Binding-site contacts:
Ligand atom O45 contacts residue LYS54 of chain 1.A at 2.8 Å (salt-bridge).
Ligand atom O8 contacts residue TYR100 of chain 1.A at 3.7 Å.
Ligand atom C42 contacts residue TYR175 of chain 1.A at 3.3 Å (hydrophobic).
Ligand atom C37 contacts residue ASN150 of chain 1.A at 3.5 Å.
Ligand atom C42 contacts residue ASP145 of chain 1.A at 3.5 Å.
Ligand atom N9 contacts residue MET101 of chain 1.A at 3.1 Å (h-bond).
Ligand atom O8 contacts residue MET101 of chain 1.A at 2.8 Å (h-bond).
Ligand atom C37 contacts residue ASP163 of chain 1.A at 3.7 Å.
Ligand atom C11 contacts residue ALA102 of chain 1.A at 3.4 Å (hydrophobic).
Ligand atom C39 contacts residue PHE37 of chain 1.A at 3.7 Å (hydrophobic).
Ligand atom C25 contacts residue VAL40 of chain 1.A at 3.5 Å (hydrophobic).
Ligand atom C11 contacts residue MET101 of chain 1.A at 3.1 Å (hydrophobic).
Ligand atom C33 contacts residue ASN150 of chain 1.A at 3.2 Å.
Ligand atom C36 contacts residue ASP163 of chain 1.A at 3.4 Å.
Ligand atom N6 contacts residue LEU152 of chain 1.A at 3.4 Å.
Ligand atom C2 contacts residue LEU32 of chain 1.A at 3.7 Å (hydrophobic).
Ligand atom C27 contacts residue THR34 of chain 1.A at 3.7 Å.
Ligand atom C11 contacts residue GLY104 of chain 1.A at 3.6 Å.
Ligand atom C26 contacts residue VAL40 of chain 1.A at 3.4 Å (hydrophobic).
Ligand atom C7 contacts residue LEU152 of chain 1.A at 3.5 Å (hydrophobic).
Ligand atom O44 contacts residue LYS54 of chain 1.A at 2.8 Å (salt-bridge).
Ligand atom N6 contacts residue ALA52 of chain 1.A at 3.6 Å.
Ligand atom C30 contacts residue ASP163 of chain 1.A at 3.4 Å.
Ligand atom C7 contacts residue ALA52 of chain 1.A at 3.4 Å (hydrophobic).
Ligand atom C23 contacts residue ASN103 of chain 1.A at 3.7 Å.
Ligand atom C11 contacts residue TYR100 of chain 1.A at 3.6 Å (hydrophobic).
Ligand atom C27 contacts residue GLY35 of chain 1.A at 3.7 Å.
Ligand atom C12 contacts residue ALA102 of chain 1.A at 3.4 Å (hydrophobic).
Ligand atom C34 contacts residue LYS54 of chain 1.A at 3.5 Å.
Ligand atom C10 contacts residue MET101 of chain 1.A at 3.5 Å (hydrophobic).
Ligand atom O44 contacts residue VAL40 of chain 1.A at 3.7 Å.
Ligand atom C27 contacts residue VAL40 of chain 1.A at 3.6 Å (hydrophobic).
Ligand atom C10 contacts residue GLY104 of chain 1.A at 3.6 Å.
Ligand atom C7 contacts residue THR98 of chain 1.A at 3.3 Å.
Ligand atom C43 contacts residue VAL170 of chain 1.A at 3.7 Å (hydrophobic).
Ligand atom O45 contacts residue ASP163 of chain 1.A at 2.6 Å (salt-bridge).
Ligand atom N15 contacts residue GLY104 of chain 1.A at 3.7 Å.
Ligand atom C7 contacts residue GLU99 of chain 1.A at 3.4 Å.
Ligand atom C33 contacts residue ASP163 of chain 1.A at 3.4 Å.
Ligand atom C43 contacts residue TYR175 of chain 1.A at 3.7 Å (hydrophobic).

Sequence of chain 1.A:
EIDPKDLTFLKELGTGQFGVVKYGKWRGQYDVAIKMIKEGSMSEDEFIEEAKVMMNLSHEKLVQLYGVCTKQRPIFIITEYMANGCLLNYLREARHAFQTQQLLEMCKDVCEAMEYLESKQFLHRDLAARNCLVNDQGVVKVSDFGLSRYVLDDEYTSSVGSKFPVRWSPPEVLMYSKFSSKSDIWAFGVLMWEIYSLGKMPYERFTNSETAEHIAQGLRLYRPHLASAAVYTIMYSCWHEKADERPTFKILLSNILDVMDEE

The protein below binds the small molecule below.
Small molecule (SMILES): CN(C)c1ccc2c(c1)CCN(c1cccc(-c3cc(Nc4ccc(C(=O)N5CCOCC5)cn4)c(=O)n(C)c3)c1CO)C2=O